A small-molecule ligand and the protein it binds are described below.
Small molecule (SMILES): N#CC[C@H](C1CCCC1)n1cc(-c2ncnc3[nH]ccc23)cn1

Sequence of chain 1.D:
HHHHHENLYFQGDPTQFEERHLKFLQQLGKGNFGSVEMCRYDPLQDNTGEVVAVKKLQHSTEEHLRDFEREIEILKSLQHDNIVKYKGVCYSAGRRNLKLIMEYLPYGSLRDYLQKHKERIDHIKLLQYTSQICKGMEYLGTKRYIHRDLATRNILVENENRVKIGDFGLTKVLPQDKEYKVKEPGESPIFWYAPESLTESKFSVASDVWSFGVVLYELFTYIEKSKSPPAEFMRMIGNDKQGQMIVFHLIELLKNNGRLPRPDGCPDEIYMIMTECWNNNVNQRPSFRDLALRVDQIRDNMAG

Binding-site contacts:
Ligand atom NAN contacts residue ALA56 of chain 1.D at 3.2 Å.
Ligand atom CAT contacts residue GLU106 of chain 1.D at 3.6 Å.
Ligand atom CAB contacts residue ASN157 of chain 1.D at 3.7 Å.
Ligand atom CAQ contacts residue LEU159 of chain 1.D at 3.9 Å (hydrophobic).
Ligand atom CAC contacts residue VAL87 of chain 1.D at 3.7 Å (hydrophobic).
Ligand atom CAC contacts residue ALA56 of chain 1.D at 3.7 Å (hydrophobic).
Ligand atom NAA contacts residue GLY169 of chain 1.D at 3.4 Å.
Ligand atom CAB contacts residue ARG156 of chain 1.D at 3.5 Å.
Ligand atom CAK contacts residue VAL39 of chain 1.D at 3.7 Å (hydrophobic).
Ligand atom NAA contacts residue ASP170 of chain 1.D at 3.8 Å.
Ligand atom NAA contacts residue LEU159 of chain 1.D at 3.5 Å.
Ligand atom CAC contacts residue MET105 of chain 1.D at 3.4 Å (hydrophobic).
Ligand atom CAR contacts residue LEU159 of chain 1.D at 3.6 Å (hydrophobic).
Ligand atom CAD contacts residue LEU159 of chain 1.D at 3.7 Å (hydrophobic).
Ligand atom CAT contacts residue LEU159 of chain 1.D at 3.6 Å (hydrophobic).
Ligand atom CAE contacts residue LEU31 of chain 1.D at 3.8 Å (hydrophobic).
Ligand atom CAS contacts residue LEU159 of chain 1.D at 3.3 Å (hydrophobic).
Ligand atom NAP contacts residue TYR107 of chain 1.D at 3.9 Å.
Ligand atom CAH contacts residue ASP170 of chain 1.D at 3.8 Å.
Ligand atom CAH contacts residue VAL39 of chain 1.D at 3.9 Å (hydrophobic).
Ligand atom CAD contacts residue GLY169 of chain 1.D at 3.9 Å.
Ligand atom NAP contacts residue LEU108 of chain 1.D at 3.2 Å (h-bond).
Ligand atom NAN contacts residue GLU106 of chain 1.D at 2.7 Å (salt-bridge).
Ligand atom CAE contacts residue LEU108 of chain 1.D at 3.2 Å (hydrophobic).
Ligand atom NAA contacts residue ASN157 of chain 1.D at 3.6 Å.
Ligand atom NAO contacts residue GLY32 of chain 1.D at 3.8 Å.
Ligand atom CAF contacts residue LEU31 of chain 1.D at 3.8 Å (hydrophobic).
Ligand atom CAV contacts residue ASP170 of chain 1.D at 4.0 Å.
Ligand atom NAM contacts residue LEU159 of chain 1.D at 3.8 Å.
Ligand atom CAT contacts residue ALA56 of chain 1.D at 3.5 Å (hydrophobic).
Ligand atom CAI contacts residue GLY34 of chain 1.D at 3.7 Å.
Ligand atom NAA contacts residue ARG156 of chain 1.D at 3.9 Å.
Ligand atom CAB contacts residue ASP170 of chain 1.D at 3.8 Å.
Ligand atom CAJ contacts residue ASN157 of chain 1.D at 3.5 Å.
Ligand atom NAN contacts residue VAL87 of chain 1.D at 3.6 Å.
Ligand atom NAP contacts residue ALA56 of chain 1.D at 3.9 Å.
Ligand atom CAJ contacts residue ARG156 of chain 1.D at 3.5 Å.
Ligand atom CAC contacts residue GLU106 of chain 1.D at 3.7 Å.
Ligand atom CAD contacts residue MET105 of chain 1.D at 3.8 Å (hydrophobic).
Ligand atom CAK contacts residue GLY32 of chain 1.D at 3.8 Å.